Binding-site contacts:
Ligand atom CA contacts residue TYR41 of chain 1.A at 3.5 Å (hydrophobic).
Ligand atom CG contacts residue HIS60 of chain 1.A at 3.5 Å.
Ligand atom OXT contacts residue ARG116 of chain 1.A at 2.9 Å (salt-bridge).
Ligand atom N contacts residue ASN178 of chain 1.A at 3.3 Å (h-bond).
Ligand atom C contacts residue ASN176 of chain 1.A at 3.8 Å.
Ligand atom OXT contacts residue HIS60 of chain 1.A at 4.2 Å.
Ligand atom N contacts residue HIS15 of chain 1.A at 3.8 Å.
Ligand atom CA contacts residue ASN178 of chain 1.A at 3.6 Å.
Ligand atom CB contacts residue TYR41 of chain 1.A at 3.7 Å (hydrophobic).
Ligand atom C contacts residue ASN203 of chain 1.A at 3.9 Å.
Ligand atom N contacts residue GLU84 of chain 1.A at 2.8 Å (salt-bridge).
Ligand atom CE contacts residue TYR41 of chain 1.A at 3.3 Å (hydrophobic).
Ligand atom CA contacts residue ASN203 of chain 1.A at 3.8 Å.
Ligand atom C contacts residue GLU84 of chain 1.A at 3.4 Å.
Ligand atom OXT contacts residue GLU84 of chain 1.A at 4.0 Å.
Ligand atom N contacts residue TYR41 of chain 1.A at 4.2 Å.
Ligand atom O contacts residue HIS60 of chain 1.A at 4.0 Å.
Ligand atom O contacts residue ARG116 of chain 1.A at 4.0 Å.
Ligand atom O contacts residue GLU84 of chain 1.A at 3.5 Å (salt-bridge).
Ligand atom C contacts residue HIS60 of chain 1.A at 4.1 Å.
Ligand atom CB contacts residue PHE58 of chain 1.A at 3.2 Å (hydrophobic).
Ligand atom N contacts residue ASN203 of chain 1.A at 2.9 Å (h-bond).
Ligand atom CG contacts residue ASN176 of chain 1.A at 3.6 Å.
Ligand atom O contacts residue ASN203 of chain 1.A at 2.9 Å (h-bond).
Ligand atom CG contacts residue TYR41 of chain 1.A at 3.8 Å (hydrophobic).
Ligand atom CE contacts residue GLN59 of chain 1.A at 3.8 Å.
Ligand atom CE contacts residue PHE58 of chain 1.A at 3.7 Å (hydrophobic).
Ligand atom CE contacts residue PHE63 of chain 1.A at 3.6 Å (hydrophobic).
Ligand atom SE contacts residue PHE63 of chain 1.A at 3.4 Å.
Ligand atom CA contacts residue GLU84 of chain 1.A at 3.5 Å.
Ligand atom CB contacts residue HIS60 of chain 1.A at 4.2 Å.
Ligand atom OXT contacts residue ASN176 of chain 1.A at 2.9 Å (h-bond).
Ligand atom CA contacts residue ASN176 of chain 1.A at 4.0 Å.
Ligand atom SE contacts residue GLN59 of chain 1.A at 3.9 Å.
Ligand atom CB contacts residue ASN203 of chain 1.A at 3.9 Å.
Ligand atom C contacts residue ARG116 of chain 1.A at 3.8 Å.
Ligand atom CA contacts residue PHE58 of chain 1.A at 4.1 Å (hydrophobic).
Ligand atom N contacts residue PHE58 of chain 1.A at 3.7 Å.
Ligand atom O contacts residue TYR201 of chain 1.A at 4.2 Å.
Ligand atom SE contacts residue HIS60 of chain 1.A at 3.5 Å.

This protein binds this small molecule.
Small molecule (SMILES): C[Se]CC[C@H](N)C(=O)O

Sequence of chain 1.A:
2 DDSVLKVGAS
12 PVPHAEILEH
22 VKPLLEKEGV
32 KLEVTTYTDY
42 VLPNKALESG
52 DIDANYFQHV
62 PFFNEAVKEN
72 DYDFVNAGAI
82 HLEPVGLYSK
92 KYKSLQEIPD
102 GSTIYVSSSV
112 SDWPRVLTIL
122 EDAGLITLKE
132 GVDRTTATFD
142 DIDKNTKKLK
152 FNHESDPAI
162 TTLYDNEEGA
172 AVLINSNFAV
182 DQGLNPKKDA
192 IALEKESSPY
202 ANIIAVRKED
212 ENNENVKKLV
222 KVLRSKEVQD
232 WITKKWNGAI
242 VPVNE